Binding-site contacts:
Ligand atom CA contacts residue LEU885 of chain 2.E at 3.7 Å (hydrophobic).
Ligand atom CB contacts residue LEU885 of chain 2.E at 3.5 Å (hydrophobic).
Ligand atom CD contacts residue LYS980 of chain 2.E at 3.6 Å.
Ligand atom C contacts residue GLY59 of chain 2.D at 3.7 Å.
Ligand atom CA contacts residue VAL978 of chain 2.E at 3.5 Å (hydrophobic).
Ligand atom CG2 contacts residue SER61 of chain 2.D at 3.3 Å.
Ligand atom O contacts residue TYR386 of chain 2.E at 3.6 Å.
Ligand atom O contacts residue LYS980 of chain 2.E at 3.5 Å.
Ligand atom OE1 contacts residue ASP80 of chain 2.D at 3.7 Å.
Ligand atom O contacts residue ASN60 of chain 2.D at 3.0 Å (h-bond).
Ligand atom C contacts residue ASN977 of chain 2.E at 3.2 Å.
Ligand atom OD1 contacts residue TYR385 of chain 2.E at 3.5 Å.
Ligand atom N contacts residue ASN874 of chain 2.E at 3.0 Å (h-bond).
Ligand atom OG contacts residue TYR385 of chain 2.E at 3.7 Å.
Ligand atom OG contacts residue ASN780 of chain 2.E at 3.3 Å (h-bond).
Ligand atom CG2 contacts residue MET387 of chain 2.E at 3.7 Å (hydrophobic).
Ligand atom CA contacts residue GLY59 of chain 2.D at 3.6 Å.
Ligand atom CA contacts residue PHE878 of chain 2.E at 3.6 Å (hydrophobic).
Ligand atom CA contacts residue ASN60 of chain 2.D at 3.3 Å.
Ligand atom C contacts residue TYR385 of chain 2.E at 3.4 Å (hydrophobic).
Ligand atom C contacts residue ASN60 of chain 2.D at 3.7 Å.
Ligand atom O contacts residue THR781 of chain 2.E at 3.7 Å.
Ligand atom CA contacts residue ASN977 of chain 2.E at 3.2 Å.
Ligand atom CA contacts residue TYR385 of chain 2.E at 3.5 Å (hydrophobic).
Ligand atom N contacts residue ASN977 of chain 2.E at 2.3 Å (h-bond).
Ligand atom OG1 contacts residue LEU885 of chain 2.E at 3.7 Å.
Ligand atom CB contacts residue MET387 of chain 2.E at 3.6 Å (hydrophobic).
Ligand atom N contacts residue TYR385 of chain 2.E at 3.4 Å (h-bond).
Ligand atom N contacts residue GLY59 of chain 2.D at 3.6 Å (h-bond).
Ligand atom NH2 contacts residue ARG78 of chain 2.D at 3.6 Å (salt-bridge).
Ligand atom CB contacts residue PHE916 of chain 2.E at 3.5 Å (hydrophobic).
Ligand atom N contacts residue GLY59 of chain 2.D at 3.5 Å (h-bond).
Ligand atom O contacts residue TYR385 of chain 2.E at 3.6 Å.
Ligand atom N contacts residue ASN780 of chain 2.E at 3.3 Å (h-bond).
Ligand atom N contacts residue PHE878 of chain 2.E at 3.5 Å.
Ligand atom CA contacts residue ASN874 of chain 2.E at 3.7 Å.
Ligand atom N contacts residue ASN874 of chain 2.E at 3.6 Å.
Ligand atom CB contacts residue VAL978 of chain 2.E at 3.3 Å (hydrophobic).
Ligand atom NH1 contacts residue ASP82 of chain 2.D at 3.4 Å (salt-bridge).
Ligand atom CB contacts residue TYR386 of chain 2.E at 3.5 Å (hydrophobic).

Sequence of chain 2.D:
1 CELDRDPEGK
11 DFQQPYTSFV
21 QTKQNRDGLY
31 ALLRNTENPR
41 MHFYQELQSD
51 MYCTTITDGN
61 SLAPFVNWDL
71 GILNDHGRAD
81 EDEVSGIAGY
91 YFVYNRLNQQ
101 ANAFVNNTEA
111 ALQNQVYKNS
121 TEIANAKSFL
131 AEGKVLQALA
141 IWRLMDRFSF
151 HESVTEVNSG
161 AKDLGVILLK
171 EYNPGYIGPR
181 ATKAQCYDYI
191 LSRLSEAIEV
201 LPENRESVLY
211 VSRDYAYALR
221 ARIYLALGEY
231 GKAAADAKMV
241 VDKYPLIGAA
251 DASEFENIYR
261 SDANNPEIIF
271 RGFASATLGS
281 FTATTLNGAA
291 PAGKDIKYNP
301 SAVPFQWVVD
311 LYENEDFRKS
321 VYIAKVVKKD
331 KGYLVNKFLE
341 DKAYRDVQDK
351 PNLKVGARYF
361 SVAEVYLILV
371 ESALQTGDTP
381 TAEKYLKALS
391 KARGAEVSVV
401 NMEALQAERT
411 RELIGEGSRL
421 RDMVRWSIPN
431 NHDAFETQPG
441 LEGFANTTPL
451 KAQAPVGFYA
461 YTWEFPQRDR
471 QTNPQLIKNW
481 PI

The protein below binds the small molecule below.
Small molecule (SMILES): C[C@H](N)C(=O)N[C@@H](CO)C(=O)N[C@H](C(=O)N[C@H](C(=O)NCC(=O)NCC(=O)N[C@@H](CC(N)=O)C(=O)N[C@@H](CO)C(=O)N[C@@H](CCC(N)=O)C(=O)N[C@@H](CCCN=C(N)N)C(=O)NCC(=O)NCC(=O)NCC=O)[C@@H](C)O)[C@@H](C)O

Sequence of chain 2.E:
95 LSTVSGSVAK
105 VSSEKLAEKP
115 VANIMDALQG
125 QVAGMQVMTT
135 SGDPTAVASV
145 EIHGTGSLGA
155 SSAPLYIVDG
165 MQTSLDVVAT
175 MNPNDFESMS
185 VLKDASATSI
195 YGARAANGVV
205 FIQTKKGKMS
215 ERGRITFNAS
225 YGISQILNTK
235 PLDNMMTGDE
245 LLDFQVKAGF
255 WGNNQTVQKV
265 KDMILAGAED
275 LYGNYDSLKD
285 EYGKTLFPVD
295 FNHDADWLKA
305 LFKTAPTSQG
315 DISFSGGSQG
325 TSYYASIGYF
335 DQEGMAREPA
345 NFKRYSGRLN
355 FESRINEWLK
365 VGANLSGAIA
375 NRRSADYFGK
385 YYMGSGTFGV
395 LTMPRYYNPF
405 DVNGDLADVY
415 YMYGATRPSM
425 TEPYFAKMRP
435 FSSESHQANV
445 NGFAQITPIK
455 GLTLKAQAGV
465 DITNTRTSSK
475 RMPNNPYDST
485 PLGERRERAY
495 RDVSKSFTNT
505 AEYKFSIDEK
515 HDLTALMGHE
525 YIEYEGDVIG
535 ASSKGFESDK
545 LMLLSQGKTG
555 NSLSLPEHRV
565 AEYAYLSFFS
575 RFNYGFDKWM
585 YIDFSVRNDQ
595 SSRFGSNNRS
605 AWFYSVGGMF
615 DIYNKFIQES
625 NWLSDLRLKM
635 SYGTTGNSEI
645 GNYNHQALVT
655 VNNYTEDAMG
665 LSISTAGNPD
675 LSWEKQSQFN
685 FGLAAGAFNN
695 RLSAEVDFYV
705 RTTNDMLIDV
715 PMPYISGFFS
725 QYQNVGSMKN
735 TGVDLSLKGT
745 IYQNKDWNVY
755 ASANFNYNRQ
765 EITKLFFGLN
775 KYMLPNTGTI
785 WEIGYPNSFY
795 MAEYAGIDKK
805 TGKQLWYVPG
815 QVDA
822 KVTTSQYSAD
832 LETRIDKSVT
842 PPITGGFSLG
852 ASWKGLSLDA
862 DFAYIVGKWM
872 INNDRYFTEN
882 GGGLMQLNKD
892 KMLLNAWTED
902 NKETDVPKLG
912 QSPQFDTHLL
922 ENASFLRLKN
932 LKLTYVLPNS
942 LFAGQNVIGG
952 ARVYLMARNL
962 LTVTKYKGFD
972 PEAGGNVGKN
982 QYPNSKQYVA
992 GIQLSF